Sequence of chain 5.A:
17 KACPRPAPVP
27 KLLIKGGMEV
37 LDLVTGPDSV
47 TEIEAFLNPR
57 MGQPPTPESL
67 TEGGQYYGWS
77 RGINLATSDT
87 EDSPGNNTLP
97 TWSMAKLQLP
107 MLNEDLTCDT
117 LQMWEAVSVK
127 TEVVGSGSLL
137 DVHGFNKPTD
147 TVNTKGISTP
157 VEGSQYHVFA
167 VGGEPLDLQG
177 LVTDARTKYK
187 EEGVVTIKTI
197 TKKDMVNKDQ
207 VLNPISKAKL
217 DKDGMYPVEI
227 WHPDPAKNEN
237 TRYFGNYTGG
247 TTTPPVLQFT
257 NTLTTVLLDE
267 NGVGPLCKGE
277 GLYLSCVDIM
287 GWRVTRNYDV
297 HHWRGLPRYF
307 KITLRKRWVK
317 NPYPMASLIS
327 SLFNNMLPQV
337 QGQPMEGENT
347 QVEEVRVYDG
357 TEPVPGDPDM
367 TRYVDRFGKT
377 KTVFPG

A small-molecule ligand and the protein it binds are described below.
Small molecule (SMILES): CC(=O)N[C@H]1[C@H]([C@H](O)[C@H](O)CO)O[C@@](O[C@H]2[C@@H](O)[C@@H](CO)O[C@@H](O[C@H]3[C@H](O)[C@@H](O)[C@H](O)O[C@@H]3CO)[C@@H]2O)(C(=O)O)C[C@@H]1O

Sequence of chain 5.B:
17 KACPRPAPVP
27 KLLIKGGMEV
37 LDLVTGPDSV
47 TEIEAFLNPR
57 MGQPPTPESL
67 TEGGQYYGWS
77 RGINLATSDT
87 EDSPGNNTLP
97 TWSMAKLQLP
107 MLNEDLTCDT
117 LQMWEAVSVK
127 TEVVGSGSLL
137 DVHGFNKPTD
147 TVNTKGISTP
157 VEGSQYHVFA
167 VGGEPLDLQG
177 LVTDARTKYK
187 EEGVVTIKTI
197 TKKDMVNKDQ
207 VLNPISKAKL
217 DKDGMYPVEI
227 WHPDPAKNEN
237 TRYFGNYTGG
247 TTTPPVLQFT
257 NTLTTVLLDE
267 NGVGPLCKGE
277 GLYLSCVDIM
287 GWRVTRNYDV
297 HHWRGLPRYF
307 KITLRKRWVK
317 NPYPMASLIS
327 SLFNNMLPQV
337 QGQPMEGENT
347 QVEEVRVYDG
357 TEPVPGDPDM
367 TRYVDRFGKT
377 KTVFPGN

Binding-site contacts:
Ligand atom C1 contacts residue GLY78 of chain 5.A at 4.2 Å.
Ligand atom O4 contacts residue ILE79 of chain 5.A at 3.7 Å.
Ligand atom C6 contacts residue TYR72 of chain 5.A at 3.9 Å (hydrophobic).
Ligand atom C4 contacts residue HIS298 of chain 5.A at 3.6 Å.
Ligand atom O4 contacts residue VAL296 of chain 5.A at 3.7 Å.
Ligand atom C3 contacts residue GLY78 of chain 5.A at 4.2 Å.
Ligand atom O4 contacts residue HIS298 of chain 5.A at 2.7 Å (h-bond).
Ligand atom O1B contacts residue ARG77 of chain 5.A at 3.0 Å (salt-bridge).
Ligand atom C3 contacts residue GLY78 of chain 5.A at 3.7 Å.
Ligand atom O3 contacts residue GLY78 of chain 5.A at 3.6 Å.
Ligand atom C1 contacts residue ARG77 of chain 5.A at 3.5 Å.
Ligand atom C10 contacts residue TYR72 of chain 5.A at 3.8 Å (hydrophobic).
Ligand atom O6 contacts residue ASN93 of chain 5.A at 2.9 Å (h-bond).
Ligand atom O8 contacts residue ARG77 of chain 5.A at 3.3 Å (salt-bridge).
Ligand atom C6 contacts residue THR94 of chain 5.A at 3.9 Å.
Ligand atom O1A contacts residue ARG77 of chain 5.A at 3.1 Å.
Ligand atom C4 contacts residue VAL296 of chain 5.A at 4.2 Å (hydrophobic).
Ligand atom O8 contacts residue TYR72 of chain 5.A at 3.9 Å.
Ligand atom C11 contacts residue TYR72 of chain 5.A at 3.9 Å (hydrophobic).
Ligand atom C2 contacts residue GLY78 of chain 5.A at 4.1 Å.
Ligand atom O4 contacts residue TYR72 of chain 5.A at 4.2 Å.
Ligand atom O1B contacts residue TYR72 of chain 5.A at 4.1 Å.
Ligand atom C1 contacts residue TYR72 of chain 5.A at 4.1 Å (hydrophobic).
Ligand atom C3 contacts residue ARG77 of chain 5.A at 3.8 Å.
Ligand atom C6 contacts residue ASN93 of chain 5.A at 3.1 Å.
Ligand atom C3 contacts residue HIS298 of chain 5.A at 4.1 Å.
Ligand atom C11 contacts residue ASP85 of chain 5.B at 3.5 Å.
Ligand atom C5 contacts residue TYR72 of chain 5.A at 3.7 Å (hydrophobic).
Ligand atom C4 contacts residue ARG77 of chain 5.A at 4.3 Å.
Ligand atom C4 contacts residue TYR72 of chain 5.A at 3.7 Å (hydrophobic).
Ligand atom O4 contacts residue ASN80 of chain 5.A at 4.1 Å.
Ligand atom O1A contacts residue GLY78 of chain 5.A at 3.4 Å (h-bond).
Ligand atom C4 contacts residue GLY78 of chain 5.A at 3.6 Å.
Ligand atom O1A contacts residue TYR72 of chain 5.A at 3.7 Å.
Ligand atom C3 contacts residue VAL296 of chain 5.A at 3.4 Å (hydrophobic).
Ligand atom O4 contacts residue THR291 of chain 5.A at 3.5 Å.
Ligand atom O10 contacts residue ASN293 of chain 5.A at 4.3 Å.
Ligand atom C5 contacts residue ASN93 of chain 5.A at 3.6 Å.
Ligand atom N5 contacts residue TYR72 of chain 5.A at 2.9 Å (h-bond).
Ligand atom O4 contacts residue GLY78 of chain 5.A at 3.3 Å.